Sequence of chain 1.B:
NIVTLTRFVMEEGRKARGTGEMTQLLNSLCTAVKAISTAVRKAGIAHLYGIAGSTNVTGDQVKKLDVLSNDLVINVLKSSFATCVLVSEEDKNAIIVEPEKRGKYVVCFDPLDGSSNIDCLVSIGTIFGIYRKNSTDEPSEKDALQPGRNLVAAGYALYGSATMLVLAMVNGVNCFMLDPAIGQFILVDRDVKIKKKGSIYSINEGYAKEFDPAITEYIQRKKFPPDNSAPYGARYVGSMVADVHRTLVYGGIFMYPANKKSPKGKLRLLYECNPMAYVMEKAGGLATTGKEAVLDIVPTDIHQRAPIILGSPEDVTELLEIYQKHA

Binding-site contacts:
Ligand atom O3P contacts residue TYR244 of chain 1.A at 2.7 Å (h-bond).
Ligand atom O3 contacts residue GLY122 of chain 1.A at 3.9 Å.
Ligand atom C6 contacts residue GLY246 of chain 1.A at 3.6 Å.
Ligand atom O1 contacts residue PO41 of chain 1.G at 3.0 Å (h-bond).
Ligand atom O3 contacts residue MET248 of chain 1.A at 2.9 Å (h-bond).
Ligand atom O2 contacts residue PO41 of chain 1.G at 3.2 Å (h-bond).
Ligand atom P contacts residue TYR244 of chain 1.A at 3.9 Å.
Ligand atom C1 contacts residue GLU280 of chain 1.A at 3.7 Å.
Ligand atom O2 contacts residue GLY246 of chain 1.A at 4.0 Å.
Ligand atom O5 contacts residue LYS274 of chain 1.A at 3.1 Å (salt-bridge).
Ligand atom C6 contacts residue TYR244 of chain 1.A at 3.6 Å (hydrophobic).
Ligand atom C4 contacts residue MET248 of chain 1.A at 3.8 Å (hydrophobic).
Ligand atom O1P contacts residue ARG243 of chain 1.B at 3.0 Å (salt-bridge).
Ligand atom C1 contacts residue PO41 of chain 1.G at 3.5 Å.
Ligand atom C3 contacts residue MET248 of chain 1.A at 3.8 Å (hydrophobic).
Ligand atom O3 contacts residue SER247 of chain 1.A at 3.7 Å.
Ligand atom O1 contacts residue MG1 of chain 1.D at 2.4 Å.
Ligand atom O2P contacts residue ASN212 of chain 1.A at 4.0 Å.
Ligand atom O6 contacts residue TYR264 of chain 1.A at 3.8 Å.
Ligand atom C3 contacts residue ASP121 of chain 1.A at 3.9 Å.
Ligand atom O4 contacts residue MET248 of chain 1.A at 3.7 Å.
Ligand atom O3P contacts residue ARG243 of chain 1.B at 3.6 Å.
Ligand atom O1P contacts residue ASN212 of chain 1.A at 3.5 Å (h-bond).
Ligand atom C1 contacts residue ASP121 of chain 1.A at 3.8 Å.
Ligand atom O3 contacts residue GLY246 of chain 1.A at 3.9 Å.
Ligand atom O2P contacts residue LYS274 of chain 1.A at 3.9 Å.
Ligand atom P contacts residue ASN212 of chain 1.A at 3.6 Å.
Ligand atom O3P contacts residue TYR264 of chain 1.A at 3.8 Å.
Ligand atom C4 contacts residue GLY246 of chain 1.A at 3.3 Å.
Ligand atom O2P contacts residue TYR215 of chain 1.A at 2.7 Å (h-bond).
Ligand atom C1 contacts residue MG1 of chain 1.D at 3.7 Å.
Ligand atom P contacts residue TYR215 of chain 1.A at 3.9 Å.
Ligand atom O3 contacts residue ASP121 of chain 1.A at 2.9 Å (salt-bridge).
Ligand atom O2P contacts residue TYR264 of chain 1.A at 2.5 Å (h-bond).
Ligand atom O6 contacts residue LYS274 of chain 1.A at 3.2 Å (salt-bridge).
Ligand atom O3P contacts residue ASN212 of chain 1.A at 2.8 Å (h-bond).
Ligand atom P contacts residue TYR264 of chain 1.A at 3.7 Å.
Ligand atom O1 contacts residue ASP121 of chain 1.A at 2.4 Å (salt-bridge).
Ligand atom O2 contacts residue GLY122 of chain 1.A at 3.8 Å.
Ligand atom O1 contacts residue GLU280 of chain 1.A at 2.7 Å (salt-bridge).

The small molecule below binds the protein below.
Small molecule (SMILES): O=P(O)(O)OC[C@H]1O[C@](O)(CO)[C@@H](O)[C@@H]1O

Sequence of chain 1.A:
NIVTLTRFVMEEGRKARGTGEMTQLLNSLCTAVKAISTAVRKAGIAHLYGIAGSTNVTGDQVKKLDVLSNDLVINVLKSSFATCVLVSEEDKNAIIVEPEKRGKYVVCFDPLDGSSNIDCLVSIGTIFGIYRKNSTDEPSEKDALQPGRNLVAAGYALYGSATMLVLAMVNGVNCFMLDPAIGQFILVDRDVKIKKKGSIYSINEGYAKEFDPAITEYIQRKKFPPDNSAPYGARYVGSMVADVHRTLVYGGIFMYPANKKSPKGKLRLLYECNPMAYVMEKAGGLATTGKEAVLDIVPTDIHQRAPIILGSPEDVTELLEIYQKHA